The small molecule below binds the protein below.
Small molecule (SMILES): N[C@@H](CCC(=O)O)C(=O)O

Binding-site contacts:
Ligand atom C contacts residue SER65 of chain 1.A at 4.1 Å.
Ligand atom O contacts residue SER65 of chain 1.A at 4.4 Å.
Ligand atom C contacts residue ALA64 of chain 1.A at 4.2 Å (hydrophobic).
Ligand atom OE1 contacts residue ASP156 of chain 1.A at 4.2 Å.
Ligand atom CD contacts residue ASP156 of chain 1.A at 4.0 Å.
Ligand atom OE2 contacts residue ASP156 of chain 1.A at 3.7 Å.
Ligand atom OXT contacts residue ALA64 of chain 1.A at 3.2 Å (h-bond).
Ligand atom OXT contacts residue GLY66 of chain 1.A at 4.1 Å.
Ligand atom OXT contacts residue SER65 of chain 1.A at 3.1 Å (h-bond).

Sequence of chain 1.A:
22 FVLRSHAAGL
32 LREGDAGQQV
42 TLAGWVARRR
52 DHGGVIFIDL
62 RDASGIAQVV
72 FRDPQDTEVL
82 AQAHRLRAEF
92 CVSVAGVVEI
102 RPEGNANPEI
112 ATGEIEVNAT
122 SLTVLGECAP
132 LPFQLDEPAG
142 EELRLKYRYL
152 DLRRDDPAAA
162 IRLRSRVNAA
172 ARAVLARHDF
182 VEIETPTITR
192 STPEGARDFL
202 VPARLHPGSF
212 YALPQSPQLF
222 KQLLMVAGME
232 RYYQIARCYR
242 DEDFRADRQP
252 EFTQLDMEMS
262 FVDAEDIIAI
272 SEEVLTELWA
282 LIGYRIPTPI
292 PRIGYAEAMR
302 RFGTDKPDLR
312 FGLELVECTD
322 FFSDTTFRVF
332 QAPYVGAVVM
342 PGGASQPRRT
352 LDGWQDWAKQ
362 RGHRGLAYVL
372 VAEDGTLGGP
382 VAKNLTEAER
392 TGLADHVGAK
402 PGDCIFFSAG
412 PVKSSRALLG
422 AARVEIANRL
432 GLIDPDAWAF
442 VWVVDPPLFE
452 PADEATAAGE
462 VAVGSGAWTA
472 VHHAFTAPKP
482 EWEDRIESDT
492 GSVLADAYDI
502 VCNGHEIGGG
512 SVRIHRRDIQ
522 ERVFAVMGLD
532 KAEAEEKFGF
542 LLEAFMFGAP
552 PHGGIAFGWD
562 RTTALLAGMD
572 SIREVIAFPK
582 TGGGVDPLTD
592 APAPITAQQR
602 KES